A small-molecule ligand and the protein it binds are described below.
Small molecule (SMILES): NC(=O)[C@H](Cc1ccc(C(F)(F)P(=O)(O)O)cc1)NC(=O)[C@H](Cc1ccccc1)NC(=O)Cc1ccc(C(F)(F)P(=O)(O)O)cc1

Binding-site contacts:
Ligand atom O70 contacts residue CYS221 of chain 1.A at 3.4 Å (h-bond).
Ligand atom O71 contacts residue ARG227 of chain 1.A at 2.8 Å (salt-bridge).
Ligand atom N40 contacts residue ASP54 of chain 1.A at 3.1 Å (salt-bridge).
Ligand atom O34 contacts residue PHE188 of chain 1.A at 3.5 Å.
Ligand atom O71 contacts residue CYS221 of chain 1.A at 3.5 Å (h-bond).
Ligand atom C57 contacts residue ALA223 of chain 1.A at 3.6 Å (hydrophobic).
Ligand atom O69 contacts residue ARG227 of chain 1.A at 2.8 Å (salt-bridge).
Ligand atom O71 contacts residue SER222 of chain 1.A at 2.8 Å (h-bond).
Ligand atom O24 contacts residue ASP54 of chain 1.A at 3.6 Å.
Ligand atom C58 contacts residue ALA223 of chain 1.A at 3.7 Å (hydrophobic).
Ligand atom C57 contacts residue PHE188 of chain 1.A at 3.6 Å (hydrophobic).
Ligand atom C56 contacts residue ALA223 of chain 1.A at 3.6 Å (hydrophobic).
Ligand atom C35 contacts residue TYR52 of chain 1.A at 3.6 Å (hydrophobic).
Ligand atom O24 contacts residue ARG53 of chain 1.A at 2.9 Å (salt-bridge).
Ligand atom O71 contacts residue ALA223 of chain 1.A at 2.9 Å (h-bond).
Ligand atom O24 contacts residue TYR52 of chain 1.A at 3.4 Å.
Ligand atom C60 contacts residue TYR52 of chain 1.A at 3.5 Å (hydrophobic).
Ligand atom N31 contacts residue TYR52 of chain 1.A at 3.5 Å.
Ligand atom C58 contacts residue PHE188 of chain 1.A at 3.4 Å (hydrophobic).
Ligand atom N31 contacts residue ASP54 of chain 1.A at 2.8 Å (salt-bridge).
Ligand atom C46 contacts residue ASP54 of chain 1.A at 3.5 Å.
Ligand atom O69 contacts residue CYS221 of chain 1.A at 3.5 Å (h-bond).
Ligand atom P68 contacts residue CYS221 of chain 1.A at 3.5 Å.
Ligand atom O70 contacts residue GLY226 of chain 1.A at 2.7 Å (h-bond).
Ligand atom O70 contacts residue GLY224 of chain 1.A at 3.4 Å (h-bond).
Ligand atom C47 contacts residue ASP54 of chain 1.A at 3.5 Å.
Ligand atom C1 contacts residue ARG53 of chain 1.A at 3.4 Å.
Ligand atom C5 contacts residue ARG53 of chain 1.A at 3.5 Å.
Ligand atom O70 contacts residue ALA223 of chain 1.A at 3.3 Å.
Ligand atom C27 contacts residue ASP54 of chain 1.A at 3.6 Å.
Ligand atom O70 contacts residue ILE225 of chain 1.A at 2.9 Å (h-bond).
Ligand atom O17 contacts residue LYS47 of chain 1.A at 3.5 Å.
Ligand atom F67 contacts residue GLY226 of chain 1.A at 3.6 Å.
Ligand atom C26 contacts residue ASP54 of chain 1.A at 3.5 Å.
Ligand atom F66 contacts residue PHE188 of chain 1.A at 3.5 Å.
Ligand atom F66 contacts residue ARG227 of chain 1.A at 3.6 Å.
Ligand atom F67 contacts residue GLN268 of chain 1.A at 3.4 Å.
Ligand atom O69 contacts residue GLY226 of chain 1.A at 3.5 Å.
Ligand atom C6 contacts residue ARG53 of chain 1.A at 3.3 Å.
Ligand atom F67 contacts residue PHE188 of chain 1.A at 3.5 Å.

Sequence of chain 1.A:
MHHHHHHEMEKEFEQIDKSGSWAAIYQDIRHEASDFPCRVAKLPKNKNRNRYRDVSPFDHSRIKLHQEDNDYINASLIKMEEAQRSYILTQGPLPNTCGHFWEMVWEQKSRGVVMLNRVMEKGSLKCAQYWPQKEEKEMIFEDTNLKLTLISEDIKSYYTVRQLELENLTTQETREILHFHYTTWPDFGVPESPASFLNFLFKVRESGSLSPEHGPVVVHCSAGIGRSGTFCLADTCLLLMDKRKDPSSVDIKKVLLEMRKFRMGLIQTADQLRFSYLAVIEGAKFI